Sequence of chain 17.A:
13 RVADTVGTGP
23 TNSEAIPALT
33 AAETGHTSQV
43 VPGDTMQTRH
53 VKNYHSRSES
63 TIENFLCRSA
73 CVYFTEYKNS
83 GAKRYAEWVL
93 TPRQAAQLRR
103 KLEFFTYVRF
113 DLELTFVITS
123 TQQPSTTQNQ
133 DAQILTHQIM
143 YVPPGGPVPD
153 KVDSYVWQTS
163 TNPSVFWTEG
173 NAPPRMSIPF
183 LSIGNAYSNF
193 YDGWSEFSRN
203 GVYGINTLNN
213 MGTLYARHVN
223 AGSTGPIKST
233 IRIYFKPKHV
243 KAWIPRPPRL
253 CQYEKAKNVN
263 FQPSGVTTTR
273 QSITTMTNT

Sequence of chain 16.A:
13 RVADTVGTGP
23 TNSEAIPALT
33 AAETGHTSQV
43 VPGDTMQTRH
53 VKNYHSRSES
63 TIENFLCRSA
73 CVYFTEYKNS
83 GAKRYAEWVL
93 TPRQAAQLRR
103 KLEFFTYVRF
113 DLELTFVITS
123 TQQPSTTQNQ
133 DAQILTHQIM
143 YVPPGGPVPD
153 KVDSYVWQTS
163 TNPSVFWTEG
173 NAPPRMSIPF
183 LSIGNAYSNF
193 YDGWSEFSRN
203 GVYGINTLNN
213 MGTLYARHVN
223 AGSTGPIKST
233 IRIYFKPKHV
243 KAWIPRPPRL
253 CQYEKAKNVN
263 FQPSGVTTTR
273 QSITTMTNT

Binding-site contacts:
Ligand atom C6 contacts residue SER156 of chain 17.A at 3.4 Å.
Ligand atom O2 contacts residue GLN234 of chain 16.C at 2.5 Å (h-bond).
Ligand atom O5 contacts residue ARG234 of chain 16.A at 2.7 Å (salt-bridge).
Ligand atom O5 contacts residue ARG219 of chain 17.A at 3.5 Å (salt-bridge).
Ligand atom C3 contacts residue SER156 of chain 17.A at 3.2 Å.
Ligand atom C5 contacts residue TYR157 of chain 17.A at 2.8 Å (hydrophobic).
Ligand atom O1 contacts residue GLN233 of chain 16.C at 3.6 Å.
Ligand atom N1 contacts residue SER156 of chain 17.A at 2.9 Å.
Ligand atom C2 contacts residue SER156 of chain 17.A at 3.6 Å.
Ligand atom C7 contacts residue GLN234 of chain 16.C at 2.2 Å.
Ligand atom C4 contacts residue TYR157 of chain 17.A at 3.5 Å (hydrophobic).
Ligand atom O2 contacts residue GLN233 of chain 16.C at 2.9 Å (h-bond).
Ligand atom C13 contacts residue PHE236 of chain 16.C at 3.4 Å (hydrophobic).
Ligand atom C21 contacts residue ARG234 of chain 16.A at 3.5 Å.
Ligand atom O6 contacts residue ARG234 of chain 16.A at 3.4 Å (salt-bridge).
Ligand atom C1 contacts residue GLN160 of chain 17.A at 2.6 Å.
Ligand atom C14 contacts residue PHE76 of chain 16.A at 3.3 Å (hydrophobic).
Ligand atom C4 contacts residue ASP155 of chain 17.A at 1.9 Å.
Ligand atom O4 contacts residue PHE236 of chain 16.C at 2.6 Å.
Ligand atom C13 contacts residue PHE76 of chain 16.A at 2.9 Å (hydrophobic).
Ligand atom N1 contacts residue ASP155 of chain 17.A at 2.5 Å (salt-bridge).
Ligand atom O1 contacts residue GLN234 of chain 16.C at 2.6 Å (h-bond).
Ligand atom C8 contacts residue GLN234 of chain 16.C at 2.9 Å.
Ligand atom C5 contacts residue SER156 of chain 17.A at 2.9 Å.
Ligand atom S1 contacts residue GLN234 of chain 16.C at 2.2 Å (h-bond).
Ligand atom C12 contacts residue GLN234 of chain 16.C at 2.8 Å.
Ligand atom C1 contacts residue TYR157 of chain 17.A at 3.5 Å (hydrophobic).
Ligand atom C21 contacts residue GLN160 of chain 17.A at 3.6 Å.
Ligand atom C20 contacts residue PHE76 of chain 16.A at 3.2 Å (hydrophobic).
Ligand atom C4 contacts residue SER156 of chain 17.A at 3.0 Å.
Ligand atom C5 contacts residue ASP155 of chain 17.A at 2.5 Å.
Ligand atom C3 contacts residue ASP155 of chain 17.A at 3.0 Å.
Ligand atom C6 contacts residue TYR157 of chain 17.A at 2.6 Å (hydrophobic).
Ligand atom C8 contacts residue ASP155 of chain 17.A at 3.7 Å.
Ligand atom O2 contacts residue TYR157 of chain 17.A at 3.4 Å.
Ligand atom C2 contacts residue GLN160 of chain 17.A at 3.5 Å.
Ligand atom O6 contacts residue GLN160 of chain 17.A at 2.9 Å.
Ligand atom N1 contacts residue TYR157 of chain 17.A at 2.5 Å (h-bond).
Ligand atom O4 contacts residue PHE76 of chain 16.A at 2.2 Å.
Ligand atom C6 contacts residue GLN160 of chain 17.A at 2.9 Å.

Sequence of chain 16.C:
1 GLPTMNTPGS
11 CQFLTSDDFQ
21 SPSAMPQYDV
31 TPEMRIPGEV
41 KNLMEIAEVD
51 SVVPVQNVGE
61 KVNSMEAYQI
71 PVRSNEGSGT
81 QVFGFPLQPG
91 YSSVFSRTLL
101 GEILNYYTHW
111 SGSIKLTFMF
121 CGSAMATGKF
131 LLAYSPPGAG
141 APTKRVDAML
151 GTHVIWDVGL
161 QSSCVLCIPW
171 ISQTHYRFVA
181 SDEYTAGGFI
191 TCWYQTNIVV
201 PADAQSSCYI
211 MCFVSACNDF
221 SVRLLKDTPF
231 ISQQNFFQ

The protein below binds the small molecule below.
Small molecule (SMILES): O=C(O)c1ccc(NS(=O)(=O)c2ccc(N3C(=O)c4ccccc4C3=O)cc2)cc1